Binding-site contacts:
Ligand atom C6 contacts residue THR46 of chain 1.A at 4.1 Å.
Ligand atom C2 contacts residue ASP97 of chain 1.A at 3.5 Å.
Ligand atom C1 contacts residue SER24 of chain 1.A at 3.8 Å.
Ligand atom C3 contacts residue ASP105 of chain 1.A at 3.7 Å.
Ligand atom O4 contacts residue GLY115 of chain 1.B at 2.6 Å (h-bond).
Ligand atom C6 contacts residue SER24 of chain 1.A at 3.6 Å.
Ligand atom O3 contacts residue CA1 of chain 1.J at 2.5 Å.
Ligand atom C3 contacts residue CA1 of chain 1.I at 3.4 Å.
Ligand atom C6 contacts residue GLY115 of chain 1.B at 3.6 Å.
Ligand atom O4 contacts residue SER23 of chain 1.A at 3.4 Å.
Ligand atom C4 contacts residue CA1 of chain 1.I at 3.4 Å.
Ligand atom O4 contacts residue CA1 of chain 1.I at 2.5 Å.
Ligand atom O5 contacts residue SER24 of chain 1.A at 2.9 Å (h-bond).
Ligand atom O2 contacts residue GLY98 of chain 1.A at 4.1 Å.
Ligand atom O3 contacts residue ASP102 of chain 1.A at 2.9 Å (salt-bridge).
Ligand atom O4 contacts residue ASP105 of chain 1.A at 3.8 Å.
Ligand atom O2 contacts residue GLU96 of chain 1.A at 3.4 Å (salt-bridge).
Ligand atom C3 contacts residue ASP100 of chain 1.A at 3.2 Å.
Ligand atom O1 contacts residue SER24 of chain 1.A at 4.2 Å.
Ligand atom C5 contacts residue GLY115 of chain 1.B at 4.1 Å.
Ligand atom C2 contacts residue SER23 of chain 1.A at 3.6 Å.
Ligand atom O2 contacts residue ASP97 of chain 1.A at 2.6 Å (salt-bridge).
Ligand atom C2 contacts residue CA1 of chain 1.I at 3.8 Å.
Ligand atom O2 contacts residue ASP100 of chain 1.A at 3.7 Å.
Ligand atom O2 contacts residue CA1 of chain 1.J at 2.5 Å.
Ligand atom C2 contacts residue CA1 of chain 1.J at 3.3 Å.
Ligand atom C1 contacts residue ASP97 of chain 1.A at 3.8 Å.
Ligand atom O4 contacts residue ASN22 of chain 1.A at 3.0 Å (h-bond).
Ligand atom C4 contacts residue ASP100 of chain 1.A at 3.9 Å.
Ligand atom O3 contacts residue ASP105 of chain 1.A at 3.0 Å (salt-bridge).
Ligand atom O2 contacts residue ASP105 of chain 1.A at 3.2 Å (salt-bridge).
Ligand atom C2 contacts residue ASP105 of chain 1.A at 3.3 Å.
Ligand atom O5 contacts residue SER23 of chain 1.A at 3.5 Å (h-bond).
Ligand atom O3 contacts residue ASP100 of chain 1.A at 2.6 Å (salt-bridge).
Ligand atom O3 contacts residue CA1 of chain 1.I at 2.5 Å.
Ligand atom C1 contacts residue SER23 of chain 1.A at 3.4 Å.
Ligand atom C3 contacts residue CA1 of chain 1.J at 3.4 Å.
Ligand atom O4 contacts residue ASP102 of chain 1.A at 4.1 Å.
Ligand atom C4 contacts residue GLY115 of chain 1.B at 3.4 Å.
Ligand atom C5 contacts residue SER24 of chain 1.A at 3.9 Å.

Sequence of chain 1.B:
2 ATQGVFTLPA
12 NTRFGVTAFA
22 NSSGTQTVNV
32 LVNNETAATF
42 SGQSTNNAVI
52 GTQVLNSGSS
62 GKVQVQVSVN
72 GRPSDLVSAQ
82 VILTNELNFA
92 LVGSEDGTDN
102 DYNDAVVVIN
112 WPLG

This small molecule binds to this protein.
Small molecule (SMILES): C[C@@H]1O[C@@H](O)[C@@H](O)[C@H](O)[C@@H]1O

Sequence of chain 1.A:
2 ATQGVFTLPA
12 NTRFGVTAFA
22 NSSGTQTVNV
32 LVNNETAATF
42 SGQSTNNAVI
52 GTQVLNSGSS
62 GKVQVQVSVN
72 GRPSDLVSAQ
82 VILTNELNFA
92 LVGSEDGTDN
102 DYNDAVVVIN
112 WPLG